Binding-site contacts:
Ligand atom C5 contacts residue ASN277 of chain 1.C at 3.7 Å.
Ligand atom C1 contacts residue GLU276 of chain 1.C at 4.5 Å.
Ligand atom O7 contacts residue ASN277 of chain 1.C at 4.0 Å.
Ligand atom N2 contacts residue GLU276 of chain 1.C at 3.0 Å (salt-bridge).
Ligand atom O7 contacts residue GLU276 of chain 1.C at 3.2 Å (salt-bridge).
Ligand atom C1 contacts residue ASN277 of chain 1.C at 1.4 Å.
Ligand atom C4 contacts residue ASN277 of chain 1.C at 4.2 Å.
Ligand atom C7 contacts residue GLU276 of chain 1.C at 3.5 Å.
Ligand atom O5 contacts residue ASN277 of chain 1.C at 2.4 Å (h-bond).
Ligand atom C2 contacts residue GLU276 of chain 1.C at 4.2 Å.
Ligand atom O7 contacts residue ASN275 of chain 1.C at 3.8 Å.
Ligand atom C2 contacts residue ASN277 of chain 1.C at 2.5 Å.
Ligand atom C7 contacts residue ASN275 of chain 1.C at 4.4 Å.
Ligand atom C8 contacts residue ASN277 of chain 1.C at 3.9 Å.
Ligand atom C7 contacts residue ASN277 of chain 1.C at 3.6 Å.
Ligand atom C3 contacts residue ASN277 of chain 1.C at 3.8 Å.
Ligand atom N2 contacts residue ASN277 of chain 1.C at 2.9 Å (h-bond).

Sequence of chain 1.C:
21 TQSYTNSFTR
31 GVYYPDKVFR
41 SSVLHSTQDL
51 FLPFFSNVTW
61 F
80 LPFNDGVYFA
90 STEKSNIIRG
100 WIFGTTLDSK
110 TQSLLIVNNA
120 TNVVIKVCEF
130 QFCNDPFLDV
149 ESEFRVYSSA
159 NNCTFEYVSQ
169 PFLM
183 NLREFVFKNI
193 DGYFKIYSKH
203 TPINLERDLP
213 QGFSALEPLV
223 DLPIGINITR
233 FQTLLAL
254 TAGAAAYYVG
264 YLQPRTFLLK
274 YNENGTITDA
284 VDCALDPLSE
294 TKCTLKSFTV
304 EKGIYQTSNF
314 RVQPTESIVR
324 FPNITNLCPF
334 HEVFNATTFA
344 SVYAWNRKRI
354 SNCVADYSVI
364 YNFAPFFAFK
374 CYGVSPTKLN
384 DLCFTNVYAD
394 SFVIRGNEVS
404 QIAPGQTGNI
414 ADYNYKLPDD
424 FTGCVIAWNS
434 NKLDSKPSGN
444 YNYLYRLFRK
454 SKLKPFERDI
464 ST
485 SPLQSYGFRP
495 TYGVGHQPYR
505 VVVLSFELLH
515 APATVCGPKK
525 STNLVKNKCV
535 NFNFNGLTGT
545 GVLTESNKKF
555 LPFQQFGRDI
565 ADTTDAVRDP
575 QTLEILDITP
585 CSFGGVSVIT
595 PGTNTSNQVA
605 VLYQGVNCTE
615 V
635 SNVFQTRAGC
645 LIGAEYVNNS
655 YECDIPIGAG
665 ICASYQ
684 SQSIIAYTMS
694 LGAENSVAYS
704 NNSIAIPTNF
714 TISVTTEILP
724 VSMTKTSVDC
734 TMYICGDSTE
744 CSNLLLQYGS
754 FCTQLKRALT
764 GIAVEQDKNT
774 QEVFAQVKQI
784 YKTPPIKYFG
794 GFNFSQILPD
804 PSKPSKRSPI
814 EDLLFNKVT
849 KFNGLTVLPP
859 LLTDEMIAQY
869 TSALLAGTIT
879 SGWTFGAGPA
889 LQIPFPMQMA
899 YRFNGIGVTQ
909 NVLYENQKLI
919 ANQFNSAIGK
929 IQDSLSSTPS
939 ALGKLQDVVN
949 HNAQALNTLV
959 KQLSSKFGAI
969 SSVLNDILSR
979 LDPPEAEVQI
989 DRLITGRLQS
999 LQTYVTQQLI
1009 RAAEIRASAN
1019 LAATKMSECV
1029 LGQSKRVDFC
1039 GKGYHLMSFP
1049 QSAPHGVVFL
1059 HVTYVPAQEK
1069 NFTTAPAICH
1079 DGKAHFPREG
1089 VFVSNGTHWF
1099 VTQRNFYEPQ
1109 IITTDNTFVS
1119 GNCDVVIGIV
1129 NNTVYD

A protein and the small-molecule ligand that binds it are described below.
Small molecule (SMILES): CC(=O)N[C@@H]1[C@@H](O)[C@H](O)[C@@H](CO)O[C@H]1O